Binding-site contacts:
Ligand atom CE2 contacts residue TRP108 of chain 4.A at 2.8 Å (hydrophobic).
Ligand atom C contacts residue SER33 of chain 2.A at 3.5 Å.
Ligand atom CG contacts residue TRP108 of chain 4.A at 3.7 Å (hydrophobic).
Ligand atom OE1 contacts residue THR78 of chain 2.A at 2.7 Å (h-bond).
Ligand atom CA contacts residue TRP67 of chain 2.A at 3.5 Å (hydrophobic).
Ligand atom CE1 contacts residue TRP108 of chain 4.A at 3.3 Å (hydrophobic).
Ligand atom O contacts residue ALA34 of chain 2.A at 3.5 Å.
Ligand atom OE1 contacts residue TRP67 of chain 2.A at 3.7 Å.
Ligand atom NE2 contacts residue LEU98 of chain 2.A at 3.9 Å.
Ligand atom CG contacts residue TYR42 of chain 2.A at 3.9 Å (hydrophobic).
Ligand atom NE2 contacts residue TRP96 of chain 2.A at 3.6 Å.
Ligand atom CB contacts residue TRP108 of chain 4.A at 3.8 Å (hydrophobic).
Ligand atom CB contacts residue TYR42 of chain 2.A at 3.2 Å (hydrophobic).
Ligand atom CD contacts residue ALA74 of chain 2.A at 3.8 Å (hydrophobic).
Ligand atom C contacts residue ALA34 of chain 2.A at 3.8 Å (hydrophobic).
Ligand atom CD2 contacts residue SER76 of chain 2.A at 3.5 Å.
Ligand atom CG contacts residue TRP67 of chain 2.A at 3.8 Å (hydrophobic).
Ligand atom CD1 contacts residue TRP108 of chain 4.A at 3.8 Å (hydrophobic).
Ligand atom N contacts residue ALA34 of chain 2.A at 2.7 Å (h-bond).
Ligand atom NE2 contacts residue TRP80 of chain 2.A at 3.8 Å.
Ligand atom CE1 contacts residue TRP67 of chain 2.A at 3.4 Å (hydrophobic).
Ligand atom O contacts residue TYR31 of chain 2.A at 3.7 Å.
Ligand atom O contacts residue SER15 of chain 2.A at 3.6 Å.
Ligand atom O contacts residue SER33 of chain 2.A at 2.7 Å (h-bond).
Ligand atom O contacts residue SER33 of chain 2.A at 3.5 Å.
Ligand atom OE1 contacts residue LEU98 of chain 2.A at 3.6 Å.
Ligand atom C contacts residue SER33 of chain 2.A at 3.7 Å.
Ligand atom NE2 contacts residue TRP67 of chain 2.A at 3.4 Å.
Ligand atom CG contacts residue ALA74 of chain 2.A at 3.6 Å (hydrophobic).
Ligand atom N contacts residue SER33 of chain 2.A at 3.4 Å.
Ligand atom CB contacts residue TRP67 of chain 2.A at 3.9 Å (hydrophobic).
Ligand atom CB contacts residue TRP67 of chain 2.A at 3.5 Å (hydrophobic).
Ligand atom N contacts residue VAL35 of chain 2.A at 3.9 Å.
Ligand atom CD contacts residue ARG72 of chain 2.A at 3.9 Å.
Ligand atom CZ contacts residue TRP108 of chain 4.A at 3.3 Å (hydrophobic).
Ligand atom CG contacts residue TRP67 of chain 2.A at 3.8 Å (hydrophobic).
Ligand atom CD contacts residue THR78 of chain 2.A at 3.8 Å.
Ligand atom NE2 contacts residue SER76 of chain 2.A at 2.9 Å (h-bond).
Ligand atom CD2 contacts residue TRP108 of chain 4.A at 3.2 Å (hydrophobic).
Ligand atom O contacts residue TRP108 of chain 4.A at 3.7 Å.

Sequence of chain 4.A:
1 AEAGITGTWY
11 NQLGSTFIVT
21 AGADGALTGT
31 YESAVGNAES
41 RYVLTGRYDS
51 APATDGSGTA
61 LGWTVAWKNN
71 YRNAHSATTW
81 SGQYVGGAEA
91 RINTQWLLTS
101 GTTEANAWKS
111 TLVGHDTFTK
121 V

Sequence of chain 2.A:
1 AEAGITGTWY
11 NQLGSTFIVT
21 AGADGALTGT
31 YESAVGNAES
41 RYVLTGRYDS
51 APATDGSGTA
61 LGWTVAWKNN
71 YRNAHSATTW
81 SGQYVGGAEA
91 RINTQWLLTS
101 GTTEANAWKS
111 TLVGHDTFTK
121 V

This small molecule binds to this protein.
Small molecule (SMILES): CC(=O)N[C@H]1CSSC[C@@H](C(N)=O)NC(=O)[C@H](Cc2ccccc2)NC(=O)[C@H](CCC(N)=O)NC(=O)[C@@H]2CCCN2C(=O)[C@H](Cc2c[nH]cn2)NC1=O